This small molecule binds to this protein.
Small molecule (SMILES): CCC(=O)Nc1nc(C)cs1

Sequence of chain 1.A:
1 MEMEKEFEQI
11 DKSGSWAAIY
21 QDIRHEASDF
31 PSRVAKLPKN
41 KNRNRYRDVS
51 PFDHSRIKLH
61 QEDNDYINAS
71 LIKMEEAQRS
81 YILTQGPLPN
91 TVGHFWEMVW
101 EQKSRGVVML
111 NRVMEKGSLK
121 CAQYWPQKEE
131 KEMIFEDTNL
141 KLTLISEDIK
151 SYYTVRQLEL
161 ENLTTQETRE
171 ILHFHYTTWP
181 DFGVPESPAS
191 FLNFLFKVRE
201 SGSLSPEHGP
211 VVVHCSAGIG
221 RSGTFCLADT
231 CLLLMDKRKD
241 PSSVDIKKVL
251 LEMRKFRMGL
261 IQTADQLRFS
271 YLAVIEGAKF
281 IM

Binding-site contacts:
Ligand atom C02 contacts residue ALA264 of chain 1.A at 4.3 Å (hydrophobic).
Ligand atom S10 contacts residue TRP16 of chain 1.A at 4.2 Å.
Ligand atom C02 contacts residue TRP16 of chain 1.A at 4.3 Å (hydrophobic).
Ligand atom C01 contacts residue ASP265 of chain 1.A at 3.4 Å.
Ligand atom S10 contacts residue ARG268 of chain 1.A at 3.9 Å.
Ligand atom C09 contacts residue ASP11 of chain 1.A at 3.7 Å.
Ligand atom N07 contacts residue ARG268 of chain 1.A at 3.5 Å.
Ligand atom S10 contacts residue ASP11 of chain 1.A at 3.6 Å (salt-bridge).
Ligand atom C01 contacts residue ALA264 of chain 1.A at 4.0 Å (hydrophobic).
Ligand atom O04 contacts residue TRP16 of chain 1.A at 3.7 Å.
Ligand atom C08 contacts residue ARG268 of chain 1.A at 3.6 Å.
Ligand atom C02 contacts residue ASP265 of chain 1.A at 2.5 Å.
Ligand atom C03 contacts residue ASP265 of chain 1.A at 3.5 Å.
Ligand atom C01 contacts residue TRP16 of chain 1.A at 4.1 Å (hydrophobic).
Ligand atom C09 contacts residue ARG268 of chain 1.A at 4.0 Å.
Ligand atom C06 contacts residue ARG268 of chain 1.A at 3.5 Å.
Ligand atom C03 contacts residue TRP16 of chain 1.A at 4.0 Å (hydrophobic).
Ligand atom C03 contacts residue ARG268 of chain 1.A at 4.2 Å.
Ligand atom N05 contacts residue ASP265 of chain 1.A at 3.6 Å.
Ligand atom C11 contacts residue ARG268 of chain 1.A at 3.6 Å.
Ligand atom N05 contacts residue ARG268 of chain 1.A at 3.4 Å.